Sequence of chain 1.B:
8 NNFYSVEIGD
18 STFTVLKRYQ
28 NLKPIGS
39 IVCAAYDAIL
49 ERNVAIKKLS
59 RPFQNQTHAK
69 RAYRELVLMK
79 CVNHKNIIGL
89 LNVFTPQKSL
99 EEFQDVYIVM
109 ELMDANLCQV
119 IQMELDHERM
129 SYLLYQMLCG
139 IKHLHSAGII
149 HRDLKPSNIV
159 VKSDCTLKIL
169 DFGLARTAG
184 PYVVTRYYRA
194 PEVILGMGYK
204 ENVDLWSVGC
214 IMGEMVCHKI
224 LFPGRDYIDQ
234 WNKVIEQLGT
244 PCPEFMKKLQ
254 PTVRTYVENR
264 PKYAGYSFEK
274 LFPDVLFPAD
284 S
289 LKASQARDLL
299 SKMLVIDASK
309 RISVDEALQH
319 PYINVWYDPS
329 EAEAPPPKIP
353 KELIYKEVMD

Binding-site contacts:
Ligand atom CD2 contacts residue LEU123 of chain 1.B at 3.8 Å (hydrophobic).
Ligand atom CD1 contacts residue ASP112 of chain 1.B at 3.8 Å.
Ligand atom CD1 contacts residue LYS160 of chain 1.B at 3.7 Å.
Ligand atom CD2 contacts residue GLU126 of chain 1.B at 4.0 Å.
Ligand atom O contacts residue ARG127 of chain 1.B at 3.1 Å (salt-bridge).
Ligand atom CD1 contacts residue VAL118 of chain 1.B at 4.1 Å (hydrophobic).
Ligand atom CD1 contacts residue CYS163 of chain 1.B at 4.0 Å (hydrophobic).
Ligand atom CA contacts residue SER161 of chain 1.B at 3.2 Å.
Ligand atom CD1 contacts residue ALA113 of chain 1.B at 4.1 Å (hydrophobic).
Ligand atom CD2 contacts residue MET121 of chain 1.B at 3.6 Å (hydrophobic).
Ligand atom CD2 contacts residue ALA113 of chain 1.B at 4.1 Å (hydrophobic).
Ligand atom CD contacts residue ARG127 of chain 1.B at 3.9 Å.
Ligand atom CB contacts residue GLN117 of chain 1.B at 3.8 Å.
Ligand atom CB contacts residue CYS163 of chain 1.B at 3.8 Å (hydrophobic).
Ligand atom CB contacts residue GLN117 of chain 1.B at 3.7 Å.
Ligand atom C contacts residue CYS163 of chain 1.B at 4.2 Å (hydrophobic).
Ligand atom CG contacts residue SER161 of chain 1.B at 3.3 Å.
Ligand atom N contacts residue GLN117 of chain 1.B at 3.1 Å (h-bond).
Ligand atom CD2 contacts residue ARG127 of chain 1.B at 3.9 Å.
Ligand atom CD1 contacts residue TYR130 of chain 1.B at 3.7 Å (hydrophobic).
Ligand atom C contacts residue GLN117 of chain 1.B at 3.9 Å.
Ligand atom CA contacts residue SER161 of chain 1.B at 3.8 Å.
Ligand atom C contacts residue SER161 of chain 1.B at 4.2 Å.
Ligand atom CD1 contacts residue TRP324 of chain 1.B at 3.8 Å (hydrophobic).
Ligand atom CB contacts residue SER161 of chain 1.B at 4.2 Å.
Ligand atom CD2 contacts residue GLN117 of chain 1.B at 4.0 Å.
Ligand atom CD1 contacts residue SER161 of chain 1.B at 3.6 Å.
Ligand atom O contacts residue SER161 of chain 1.B at 3.6 Å.
Ligand atom CA contacts residue GLN117 of chain 1.B at 3.7 Å.
Ligand atom N contacts residue SER161 of chain 1.B at 2.7 Å (h-bond).
Ligand atom CG contacts residue TRP324 of chain 1.B at 4.2 Å (hydrophobic).
Ligand atom C contacts residue ASP162 of chain 1.B at 4.1 Å.
Ligand atom C contacts residue SER161 of chain 1.B at 3.5 Å.
Ligand atom CD2 contacts residue CYS163 of chain 1.B at 3.9 Å (hydrophobic).
Ligand atom O contacts residue ASP162 of chain 1.B at 3.4 Å (salt-bridge).
Ligand atom CG contacts residue CYS163 of chain 1.B at 3.9 Å (hydrophobic).
Ligand atom CB contacts residue SER161 of chain 1.B at 3.8 Å.
Ligand atom CA contacts residue GLN117 of chain 1.B at 4.0 Å.
Ligand atom CD1 contacts residue VAL159 of chain 1.B at 3.9 Å (hydrophobic).
Ligand atom CD contacts residue MET121 of chain 1.B at 3.8 Å (hydrophobic).

The small molecule below binds the protein below.
Small molecule (SMILES): CC(C)C[C@H](NC(=O)[C@@H](NC(=O)[C@@H]1CCCN1)[C@@H](C)O)C(=O)N[C@@H](CCC(N)=O)C(=O)N[C@@H](CC(C)C)C(=O)N1CCC[C@H]1C(=O)N[C@@H](CC(C)C)C(=O)N[C@@H](C)C=O